Sequence of chain 1.B:
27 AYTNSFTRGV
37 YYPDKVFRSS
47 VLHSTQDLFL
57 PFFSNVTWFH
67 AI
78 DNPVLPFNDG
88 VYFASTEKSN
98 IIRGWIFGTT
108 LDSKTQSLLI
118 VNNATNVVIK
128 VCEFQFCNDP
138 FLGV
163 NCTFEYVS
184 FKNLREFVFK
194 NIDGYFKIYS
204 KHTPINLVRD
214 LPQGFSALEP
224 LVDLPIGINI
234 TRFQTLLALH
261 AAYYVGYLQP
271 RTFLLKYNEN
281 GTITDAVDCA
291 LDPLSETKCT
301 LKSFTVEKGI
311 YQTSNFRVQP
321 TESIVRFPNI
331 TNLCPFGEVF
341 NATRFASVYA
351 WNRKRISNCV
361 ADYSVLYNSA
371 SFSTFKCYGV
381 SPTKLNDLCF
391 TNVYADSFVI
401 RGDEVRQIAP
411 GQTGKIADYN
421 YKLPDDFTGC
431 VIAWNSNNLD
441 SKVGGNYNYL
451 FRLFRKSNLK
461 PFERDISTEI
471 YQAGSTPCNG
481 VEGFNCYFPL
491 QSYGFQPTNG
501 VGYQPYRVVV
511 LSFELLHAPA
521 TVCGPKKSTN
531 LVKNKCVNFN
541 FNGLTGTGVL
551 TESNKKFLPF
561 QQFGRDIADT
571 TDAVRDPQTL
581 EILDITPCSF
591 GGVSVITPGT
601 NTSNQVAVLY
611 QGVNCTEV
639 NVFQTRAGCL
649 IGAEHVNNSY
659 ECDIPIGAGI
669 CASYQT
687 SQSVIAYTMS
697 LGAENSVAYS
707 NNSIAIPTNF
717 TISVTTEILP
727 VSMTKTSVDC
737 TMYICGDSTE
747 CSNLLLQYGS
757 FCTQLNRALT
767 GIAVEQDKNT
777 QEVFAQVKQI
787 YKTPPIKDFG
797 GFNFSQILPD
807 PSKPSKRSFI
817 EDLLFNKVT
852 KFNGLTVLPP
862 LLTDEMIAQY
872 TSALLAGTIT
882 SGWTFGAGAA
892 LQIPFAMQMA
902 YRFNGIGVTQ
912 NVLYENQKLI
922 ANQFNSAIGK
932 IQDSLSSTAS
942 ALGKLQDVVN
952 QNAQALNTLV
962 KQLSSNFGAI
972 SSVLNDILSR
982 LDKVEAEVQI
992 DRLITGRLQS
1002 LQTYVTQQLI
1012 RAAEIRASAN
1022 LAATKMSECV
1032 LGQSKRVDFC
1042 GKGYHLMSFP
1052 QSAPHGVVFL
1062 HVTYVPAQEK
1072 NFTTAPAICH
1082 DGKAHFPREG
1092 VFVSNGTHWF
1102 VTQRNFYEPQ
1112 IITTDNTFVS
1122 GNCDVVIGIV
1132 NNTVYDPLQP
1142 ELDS

A small-molecule ligand and the protein it binds are described below.
Small molecule (SMILES): CC(=O)N[C@@H]1[C@@H](O)[C@H](O)[C@@H](CO)O[C@H]1O

Binding-site contacts:
Ligand atom C5 contacts residue ASN61 of chain 1.B at 3.7 Å.
Ligand atom C6 contacts residue TYR28 of chain 1.B at 4.0 Å (hydrophobic).
Ligand atom C8 contacts residue THR29 of chain 1.B at 3.7 Å.
Ligand atom C2 contacts residue ASN61 of chain 1.B at 2.5 Å.
Ligand atom C8 contacts residue ASN30 of chain 1.B at 3.7 Å.
Ligand atom C1 contacts residue TYR28 of chain 1.B at 3.7 Å (hydrophobic).
Ligand atom O7 contacts residue ASN61 of chain 1.B at 3.4 Å (h-bond).
Ligand atom C3 contacts residue ASN61 of chain 1.B at 3.8 Å.
Ligand atom O5 contacts residue TYR28 of chain 1.B at 3.5 Å.
Ligand atom C1 contacts residue ASN61 of chain 1.B at 1.4 Å.
Ligand atom C4 contacts residue ASN61 of chain 1.B at 4.2 Å.
Ligand atom C7 contacts residue ASN61 of chain 1.B at 3.2 Å.
Ligand atom N2 contacts residue ASN61 of chain 1.B at 3.0 Å (h-bond).
Ligand atom O6 contacts residue TYR28 of chain 1.B at 2.9 Å (h-bond).
Ligand atom O5 contacts residue ASN61 of chain 1.B at 2.3 Å (h-bond).
Ligand atom C8 contacts residue ASN61 of chain 1.B at 3.5 Å.
Ligand atom C5 contacts residue TYR28 of chain 1.B at 3.4 Å (hydrophobic).
Ligand atom N2 contacts residue TYR28 of chain 1.B at 4.4 Å.